This small molecule binds to this protein.
Small molecule (SMILES): CC(C)C[C@H](N)C(=O)N[C@@H](CCC(=O)O)C(=O)N[C@@H](C)C(=O)N[C@@H](CS)C(=O)N[C@@H](C)C(=O)N[C@H](C=O)Cc1ccccc1

Binding-site contacts:
Ligand atom CE2 contacts residue ASP37 of chain 1.A at 4.3 Å.
Ligand atom CD1 contacts residue LYS332 of chain 1.A at 4.0 Å.
Ligand atom CD1 contacts residue ALA329 of chain 1.A at 3.4 Å (hydrophobic).
Ligand atom C contacts residue LYS63 of chain 1.A at 3.9 Å.
Ligand atom CD1 contacts residue VAL41 of chain 1.A at 3.9 Å (hydrophobic).
Ligand atom CE2 contacts residue ILE40 of chain 1.A at 4.0 Å (hydrophobic).
Ligand atom CA contacts residue LYS63 of chain 1.A at 4.0 Å.
Ligand atom CD1 contacts residue LYS333 of chain 1.A at 3.9 Å.
Ligand atom N contacts residue LYS63 of chain 1.A at 4.3 Å.
Ligand atom CD2 contacts residue VAL41 of chain 1.A at 4.1 Å (hydrophobic).
Ligand atom SG contacts residue LEU44 of chain 1.A at 4.4 Å.
Ligand atom CB contacts residue LYS63 of chain 1.A at 3.9 Å.
Ligand atom CZ contacts residue VAL41 of chain 1.A at 4.2 Å (hydrophobic).
Ligand atom CE2 contacts residue THR60 of chain 1.A at 3.8 Å.
Ligand atom CZ contacts residue THR60 of chain 1.A at 4.4 Å.
Ligand atom O contacts residue LYS63 of chain 1.A at 3.6 Å.
Ligand atom CD2 contacts residue LYS333 of chain 1.A at 3.7 Å.
Ligand atom CE2 contacts residue VAL41 of chain 1.A at 4.3 Å (hydrophobic).
Ligand atom CB contacts residue CYS64 of chain 1.A at 3.1 Å (hydrophobic).
Ligand atom N contacts residue CYS64 of chain 1.A at 4.0 Å.
Ligand atom CZ contacts residue ASP37 of chain 1.A at 3.7 Å.
Ligand atom CG contacts residue VAL41 of chain 1.A at 3.9 Å (hydrophobic).
Ligand atom CA contacts residue CYS64 of chain 1.A at 3.6 Å (hydrophobic).
Ligand atom N contacts residue LYS63 of chain 1.A at 4.0 Å.
Ligand atom CD2 contacts residue CYS64 of chain 1.A at 3.8 Å (hydrophobic).
Ligand atom CG contacts residue LYS333 of chain 1.A at 4.4 Å.
Ligand atom SG contacts residue CYS64 of chain 1.A at 2.0 Å (h-bond).
Ligand atom C contacts residue LYS63 of chain 1.A at 4.4 Å.
Ligand atom N contacts residue LYS63 of chain 1.A at 4.4 Å.
Ligand atom CA contacts residue LYS63 of chain 1.A at 3.8 Å.
Ligand atom CD2 contacts residue ILE40 of chain 1.A at 4.4 Å (hydrophobic).
Ligand atom CE1 contacts residue VAL41 of chain 1.A at 4.0 Å (hydrophobic).
Ligand atom CE1 contacts residue ASP37 of chain 1.A at 4.3 Å.
Ligand atom O contacts residue LYS63 of chain 1.A at 3.9 Å.
Ligand atom CD2 contacts residue LEU44 of chain 1.A at 4.3 Å (hydrophobic).
Ligand atom C contacts residue CYS64 of chain 1.A at 4.1 Å (hydrophobic).

Sequence of chain 1.A:
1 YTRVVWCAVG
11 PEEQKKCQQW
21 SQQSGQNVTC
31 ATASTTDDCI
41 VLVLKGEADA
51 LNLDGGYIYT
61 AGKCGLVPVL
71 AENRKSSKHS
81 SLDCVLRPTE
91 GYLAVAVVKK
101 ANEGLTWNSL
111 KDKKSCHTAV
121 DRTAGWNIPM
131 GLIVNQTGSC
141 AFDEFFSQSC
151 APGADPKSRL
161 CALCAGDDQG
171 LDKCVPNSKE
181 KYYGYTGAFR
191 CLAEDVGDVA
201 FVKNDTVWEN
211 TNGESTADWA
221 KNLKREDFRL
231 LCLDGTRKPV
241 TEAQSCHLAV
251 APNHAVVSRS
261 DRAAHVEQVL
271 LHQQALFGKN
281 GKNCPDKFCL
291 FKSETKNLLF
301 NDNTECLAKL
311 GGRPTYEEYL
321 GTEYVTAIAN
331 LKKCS